Sequence of chain 2.A:
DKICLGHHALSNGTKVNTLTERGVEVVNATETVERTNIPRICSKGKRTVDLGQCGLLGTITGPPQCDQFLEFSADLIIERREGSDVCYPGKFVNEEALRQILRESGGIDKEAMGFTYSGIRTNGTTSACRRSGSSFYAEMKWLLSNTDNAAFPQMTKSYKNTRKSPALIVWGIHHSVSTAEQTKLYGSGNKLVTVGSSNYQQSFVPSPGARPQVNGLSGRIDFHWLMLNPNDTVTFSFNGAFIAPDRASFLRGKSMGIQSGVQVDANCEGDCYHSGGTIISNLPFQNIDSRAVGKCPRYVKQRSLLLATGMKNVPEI

Binding-site contacts:
Ligand atom C8 contacts residue GLY13 of chain 2.A at 3.8 Å.
Ligand atom C7 contacts residue ASN12 of chain 2.A at 3.5 Å.
Ligand atom C4 contacts residue ASN12 of chain 2.A at 4.1 Å.
Ligand atom C7 contacts residue GLY13 of chain 2.A at 3.9 Å.
Ligand atom O5 contacts residue ASN12 of chain 2.A at 2.4 Å (h-bond).
Ligand atom O7 contacts residue GLY13 of chain 2.A at 3.3 Å (h-bond).
Ligand atom C3 contacts residue ASN12 of chain 2.A at 3.8 Å.
Ligand atom C8 contacts residue THR14 of chain 2.A at 4.5 Å.
Ligand atom C1 contacts residue ASN12 of chain 2.A at 1.4 Å.
Ligand atom O7 contacts residue ASN12 of chain 2.A at 3.3 Å (h-bond).
Ligand atom C2 contacts residue ASN12 of chain 2.A at 2.5 Å.
Ligand atom O6 contacts residue ASN12 of chain 2.A at 3.9 Å.
Ligand atom C5 contacts residue ASN12 of chain 2.A at 3.4 Å.
Ligand atom C6 contacts residue ASN12 of chain 2.A at 3.5 Å.
Ligand atom N2 contacts residue ASN12 of chain 2.A at 3.1 Å (h-bond).
Ligand atom C8 contacts residue ASN12 of chain 2.A at 3.6 Å.

A protein and the small-molecule ligand that binds it are described below.
Small molecule (SMILES): CC(=O)N[C@@H]1[C@@H](O)[C@H](O)[C@@H](CO)O[C@H]1O